Binding-site contacts:
Ligand atom C8 contacts residue MET445 of chain 2.A at 3.6 Å (hydrophobic).
Ligand atom C16 contacts residue LEU442 of chain 2.A at 3.7 Å (hydrophobic).
Ligand atom C15 contacts residue SER307 of chain 2.A at 3.6 Å.
Ligand atom C9 contacts residue HIS390 of chain 2.A at 3.6 Å.
Ligand atom C23 contacts residue GLU438 of chain 2.A at 3.4 Å.
Ligand atom C2 contacts residue ASP304 of chain 2.A at 3.8 Å.
Ligand atom C22 contacts residue VAL249 of chain 2.A at 3.6 Å (hydrophobic).
Ligand atom C18 contacts residue PHE311 of chain 2.A at 3.5 Å (hydrophobic).
Ligand atom C22 contacts residue THR386 of chain 2.A at 3.3 Å.
Ligand atom C11 contacts residue VAL249 of chain 2.A at 3.7 Å (hydrophobic).
Ligand atom C20 contacts residue PHE311 of chain 2.A at 3.6 Å (hydrophobic).
Ligand atom C14 contacts residue THR448 of chain 2.A at 3.3 Å.
Ligand atom C18 contacts residue TYR314 of chain 2.A at 3.4 Å (hydrophobic).
Ligand atom C7 contacts residue MET445 of chain 2.A at 3.8 Å (hydrophobic).
Ligand atom C17 contacts residue TRP201 of chain 2.A at 3.7 Å (hydrophobic).
Ligand atom C21 contacts residue THR386 of chain 2.A at 3.7 Å.
Ligand atom C2 contacts residue GLU438 of chain 2.A at 3.7 Å.
Ligand atom C13 contacts residue PHE194 of chain 2.A at 3.5 Å (hydrophobic).
Ligand atom C21 contacts residue VAL249 of chain 2.A at 3.8 Å (hydrophobic).
Ligand atom C19 contacts residue MET246 of chain 2.A at 3.8 Å (hydrophobic).
Ligand atom C4 contacts residue SER307 of chain 2.A at 3.8 Å.
Ligand atom N2 contacts residue HIS390 of chain 2.A at 3.1 Å (h-bond).
Ligand atom C7 contacts residue HIS390 of chain 2.A at 3.3 Å.
Ligand atom N1 contacts residue TYR314 of chain 2.A at 3.8 Å.
Ligand atom C17 contacts residue TYR314 of chain 2.A at 3.5 Å (hydrophobic).
Ligand atom C10 contacts residue ILE328 of chain 2.A at 3.7 Å (hydrophobic).
Ligand atom C18 contacts residue ILE309 of chain 2.A at 3.8 Å (hydrophobic).
Ligand atom N5 contacts residue TRP201 of chain 2.A at 3.6 Å.
Ligand atom C21 contacts residue VAL383 of chain 2.A at 3.6 Å (hydrophobic).
Ligand atom C23 contacts residue ASN441 of chain 2.A at 3.5 Å.
Ligand atom C9 contacts residue THR386 of chain 2.A at 3.7 Å.
Ligand atom C8 contacts residue ASN441 of chain 2.A at 3.3 Å.
Ligand atom N5 contacts residue TYR314 of chain 2.A at 2.8 Å (h-bond).
Ligand atom C16 contacts residue SER307 of chain 2.A at 3.6 Å.
Ligand atom C12 contacts residue LEU245 of chain 2.A at 3.8 Å (hydrophobic).
Ligand atom C1 contacts residue SER307 of chain 2.A at 3.8 Å.
Ligand atom C8 contacts residue HIS390 of chain 2.A at 3.2 Å.
Ligand atom C15 contacts residue MET150 of chain 2.A at 3.5 Å (hydrophobic).
Ligand atom C12 contacts residue MET445 of chain 2.A at 3.8 Å (hydrophobic).
Ligand atom N3 contacts residue HIS390 of chain 2.A at 2.8 Å (h-bond).

The small molecule below binds the protein below.
Small molecule (SMILES): Cc1nn(-c2ccccc2)c(C)c1/C=N/N1CCN(Cc2ccccc2)CC1

Sequence of chain 2.A:
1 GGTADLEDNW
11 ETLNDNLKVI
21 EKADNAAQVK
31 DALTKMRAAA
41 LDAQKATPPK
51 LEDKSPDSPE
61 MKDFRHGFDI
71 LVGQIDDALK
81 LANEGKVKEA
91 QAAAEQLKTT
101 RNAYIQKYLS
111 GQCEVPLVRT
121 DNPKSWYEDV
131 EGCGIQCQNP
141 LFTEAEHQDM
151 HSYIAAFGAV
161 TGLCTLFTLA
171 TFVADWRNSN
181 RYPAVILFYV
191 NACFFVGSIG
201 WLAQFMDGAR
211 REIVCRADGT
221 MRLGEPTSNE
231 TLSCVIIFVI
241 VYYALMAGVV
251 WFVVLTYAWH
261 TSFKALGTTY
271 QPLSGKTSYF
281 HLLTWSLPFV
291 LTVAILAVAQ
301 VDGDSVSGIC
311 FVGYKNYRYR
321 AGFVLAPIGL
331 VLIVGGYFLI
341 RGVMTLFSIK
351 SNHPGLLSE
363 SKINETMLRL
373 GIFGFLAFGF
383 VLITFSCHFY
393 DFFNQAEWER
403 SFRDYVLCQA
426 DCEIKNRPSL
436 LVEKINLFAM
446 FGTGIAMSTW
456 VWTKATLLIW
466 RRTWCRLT